Sequence of chain 39.B:
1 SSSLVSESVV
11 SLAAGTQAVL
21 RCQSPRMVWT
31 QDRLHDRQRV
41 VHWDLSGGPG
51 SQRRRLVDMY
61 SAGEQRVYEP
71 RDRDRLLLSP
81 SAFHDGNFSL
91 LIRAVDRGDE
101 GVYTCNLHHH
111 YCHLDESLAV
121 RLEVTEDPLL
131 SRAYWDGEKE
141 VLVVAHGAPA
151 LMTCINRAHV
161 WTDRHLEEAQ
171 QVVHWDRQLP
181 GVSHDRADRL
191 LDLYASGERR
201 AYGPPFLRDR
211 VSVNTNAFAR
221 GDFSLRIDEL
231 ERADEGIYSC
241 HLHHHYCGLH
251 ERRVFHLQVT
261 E

The protein below binds the small molecule below.
Small molecule (SMILES): CC(=O)N[C@@H]1[C@@H](O)[C@H](O)[C@@H](CO)O[C@H]1O

Binding-site contacts:
Ligand atom C5 contacts residue SER89 of chain 39.B at 4.3 Å.
Ligand atom C1 contacts residue ASN87 of chain 39.B at 1.4 Å.
Ligand atom C5 contacts residue LEU151 of chain 39.B at 4.1 Å (hydrophobic).
Ligand atom C6 contacts residue LEU151 of chain 39.B at 3.8 Å (hydrophobic).
Ligand atom N2 contacts residue ASN87 of chain 39.B at 2.9 Å (h-bond).
Ligand atom O7 contacts residue ASN87 of chain 39.B at 3.9 Å.
Ligand atom C4 contacts residue LEU151 of chain 39.B at 4.4 Å (hydrophobic).
Ligand atom O5 contacts residue ASN87 of chain 39.B at 2.3 Å (h-bond).
Ligand atom O4 contacts residue LEU151 of chain 39.B at 3.7 Å.
Ligand atom O5 contacts residue SER89 of chain 39.B at 4.1 Å.
Ligand atom C3 contacts residue ASN87 of chain 39.B at 3.7 Å.
Ligand atom O6 contacts residue LEU151 of chain 39.B at 3.4 Å.
Ligand atom O5 contacts residue SER79 of chain 39.B at 4.4 Å.
Ligand atom C7 contacts residue ASN87 of chain 39.B at 3.6 Å.
Ligand atom C4 contacts residue ASN87 of chain 39.B at 4.2 Å.
Ligand atom C1 contacts residue SER89 of chain 39.B at 4.5 Å.
Ligand atom C5 contacts residue ASN87 of chain 39.B at 3.7 Å.
Ligand atom C2 contacts residue ASN87 of chain 39.B at 2.4 Å.
Ligand atom O7 contacts residue ASP85 of chain 39.B at 4.3 Å.